Sequence of chain 3.A:
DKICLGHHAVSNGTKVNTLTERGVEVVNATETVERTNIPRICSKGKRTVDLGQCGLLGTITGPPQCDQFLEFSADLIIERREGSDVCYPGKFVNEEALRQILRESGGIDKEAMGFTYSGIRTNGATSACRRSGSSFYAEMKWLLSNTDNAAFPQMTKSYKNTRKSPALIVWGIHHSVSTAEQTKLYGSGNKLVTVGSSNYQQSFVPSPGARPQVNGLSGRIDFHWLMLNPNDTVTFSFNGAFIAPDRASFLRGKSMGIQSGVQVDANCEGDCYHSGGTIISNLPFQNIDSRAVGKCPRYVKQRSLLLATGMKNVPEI

This protein binds this small molecule.
Small molecule (SMILES): CC(=O)N[C@@H]1[C@@H](O)[C@H](O)[C@@H](CO)O[C@H]1O

Binding-site contacts:
Ligand atom C1 contacts residue ASN231 of chain 3.A at 1.4 Å.
Ligand atom C7 contacts residue ASN231 of chain 3.A at 3.4 Å.
Ligand atom N2 contacts residue ASN231 of chain 3.A at 2.9 Å (h-bond).
Ligand atom C6 contacts residue ASN231 of chain 3.A at 4.5 Å.
Ligand atom C5 contacts residue ASN231 of chain 3.A at 3.7 Å.
Ligand atom O5 contacts residue ASN231 of chain 3.A at 2.4 Å (h-bond).
Ligand atom O7 contacts residue ASN231 of chain 3.A at 3.6 Å (h-bond).
Ligand atom C3 contacts residue ASN231 of chain 3.A at 3.8 Å.
Ligand atom O6 contacts residue ASN231 of chain 3.A at 4.0 Å.
Ligand atom C2 contacts residue ASN231 of chain 3.A at 2.4 Å.
Ligand atom C8 contacts residue ASN231 of chain 3.A at 4.5 Å.
Ligand atom C4 contacts residue ASN231 of chain 3.A at 4.2 Å.